The protein below binds the small molecule below.
Small molecule (SMILES): CC(=O)N[C@H]1[C@H](O[C@H]2[C@H](O)[C@@H](NC(C)=O)CO[C@@H]2CO)O[C@H](CO)[C@@H](O[C@@H]2O[C@H](CO[C@H]3O[C@H](CO)[C@@H](O)[C@H](O)[C@@H]3O)[C@@H](O)[C@H](O[C@H]3O[C@H](CO)[C@@H](O)[C@H](O)[C@@H]3O)[C@@H]2O)[C@@H]1O

Binding-site contacts:
Ligand atom C1 contacts residue GLY378 of chain 1.B at 3.9 Å.
Ligand atom C5 contacts residue TYR377 of chain 1.B at 4.0 Å (hydrophobic).
Ligand atom O5 contacts residue ASN124 of chain 1.C at 2.4 Å (h-bond).
Ligand atom C5 contacts residue ASN124 of chain 1.C at 3.6 Å.
Ligand atom O2 contacts residue GLN315 of chain 1.B at 2.9 Å (h-bond).
Ligand atom O2 contacts residue ASN317 of chain 1.B at 3.5 Å (h-bond).
Ligand atom O3 contacts residue ASN317 of chain 1.B at 3.1 Å (h-bond).
Ligand atom O4 contacts residue ARG318 of chain 1.B at 3.3 Å (salt-bridge).
Ligand atom O5 contacts residue GLY378 of chain 1.B at 3.2 Å.
Ligand atom C3 contacts residue ASN124 of chain 1.C at 3.7 Å.
Ligand atom C3 contacts residue ILE316 of chain 1.B at 3.8 Å (hydrophobic).
Ligand atom O5 contacts residue ILE316 of chain 1.B at 3.9 Å.
Ligand atom C2 contacts residue THR379 of chain 1.B at 4.0 Å.
Ligand atom C3 contacts residue GLN315 of chain 1.B at 3.8 Å.
Ligand atom O6 contacts residue THR379 of chain 1.B at 3.9 Å.
Ligand atom O3 contacts residue ASP254 of chain 1.B at 3.5 Å (salt-bridge).
Ligand atom C1 contacts residue THR379 of chain 1.B at 3.8 Å.
Ligand atom O3 contacts residue ILE316 of chain 1.B at 3.7 Å.
Ligand atom O3 contacts residue GLN315 of chain 1.B at 3.1 Å (h-bond).
Ligand atom C3 contacts residue ASN317 of chain 1.B at 3.7 Å.
Ligand atom C2 contacts residue GLN315 of chain 1.B at 3.4 Å.
Ligand atom O3 contacts residue GLN315 of chain 1.B at 3.9 Å.
Ligand atom O2 contacts residue ARG318 of chain 1.B at 3.7 Å.
Ligand atom C6 contacts residue GLY378 of chain 1.B at 3.8 Å.
Ligand atom N2 contacts residue ASN124 of chain 1.C at 2.8 Å (h-bond).
Ligand atom C7 contacts residue ASN124 of chain 1.C at 3.3 Å.
Ligand atom C8 contacts residue ASN317 of chain 1.B at 3.8 Å.
Ligand atom C4 contacts residue GLN315 of chain 1.B at 3.3 Å.
Ligand atom O4 contacts residue ASN317 of chain 1.B at 3.7 Å.
Ligand atom C2 contacts residue ASN124 of chain 1.C at 2.4 Å.
Ligand atom O2 contacts residue ILE316 of chain 1.B at 3.3 Å.
Ligand atom C1 contacts residue ASN124 of chain 1.C at 1.4 Å.
Ligand atom O4 contacts residue GLN315 of chain 1.B at 4.0 Å.
Ligand atom O7 contacts residue ASN124 of chain 1.C at 3.4 Å (h-bond).
Ligand atom C3 contacts residue GLN315 of chain 1.B at 3.8 Å.
Ligand atom O6 contacts residue GLY378 of chain 1.B at 3.1 Å (h-bond).
Ligand atom O5 contacts residue THR379 of chain 1.B at 3.4 Å.
Ligand atom O6 contacts residue TYR377 of chain 1.B at 3.3 Å.
Ligand atom N2 contacts residue ASN317 of chain 1.B at 3.6 Å (h-bond).
Ligand atom C6 contacts residue TYR377 of chain 1.B at 3.4 Å (hydrophobic).

Sequence of chain 1.B:
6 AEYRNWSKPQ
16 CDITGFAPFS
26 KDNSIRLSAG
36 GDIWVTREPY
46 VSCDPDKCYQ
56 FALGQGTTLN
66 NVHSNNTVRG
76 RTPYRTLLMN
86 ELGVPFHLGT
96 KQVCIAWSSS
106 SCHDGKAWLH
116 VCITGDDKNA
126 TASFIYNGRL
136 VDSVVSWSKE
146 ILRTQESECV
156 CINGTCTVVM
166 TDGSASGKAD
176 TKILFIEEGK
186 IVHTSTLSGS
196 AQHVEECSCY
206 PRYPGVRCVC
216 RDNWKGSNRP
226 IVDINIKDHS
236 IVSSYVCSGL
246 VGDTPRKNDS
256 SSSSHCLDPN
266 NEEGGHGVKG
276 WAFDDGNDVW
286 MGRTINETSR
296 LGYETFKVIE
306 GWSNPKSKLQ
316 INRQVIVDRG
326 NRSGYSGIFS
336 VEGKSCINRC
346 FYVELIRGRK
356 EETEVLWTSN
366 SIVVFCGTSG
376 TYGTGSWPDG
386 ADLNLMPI

Sequence of chain 1.C:
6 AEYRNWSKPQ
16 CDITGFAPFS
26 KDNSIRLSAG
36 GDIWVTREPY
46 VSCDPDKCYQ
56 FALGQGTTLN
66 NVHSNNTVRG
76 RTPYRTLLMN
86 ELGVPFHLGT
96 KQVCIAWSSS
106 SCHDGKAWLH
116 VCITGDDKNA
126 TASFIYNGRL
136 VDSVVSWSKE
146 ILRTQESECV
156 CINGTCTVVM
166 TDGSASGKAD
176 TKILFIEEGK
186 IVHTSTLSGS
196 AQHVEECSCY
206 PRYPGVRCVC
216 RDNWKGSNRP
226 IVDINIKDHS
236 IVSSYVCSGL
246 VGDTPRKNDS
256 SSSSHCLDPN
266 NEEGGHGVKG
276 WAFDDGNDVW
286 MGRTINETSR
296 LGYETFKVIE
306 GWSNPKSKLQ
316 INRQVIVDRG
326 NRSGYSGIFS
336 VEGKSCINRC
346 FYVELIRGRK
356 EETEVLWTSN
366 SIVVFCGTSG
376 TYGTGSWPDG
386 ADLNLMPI